A protein and the small-molecule ligand that binds it are described below.
Small molecule (SMILES): CC(=O)N[C@H]1[C@H](O[C@H]2[C@H](O)[C@@H](NC(C)=O)CO[C@@H]2CO)O[C@H](CO)[C@@H](O)[C@@H]1O

Sequence of chain 33.C:
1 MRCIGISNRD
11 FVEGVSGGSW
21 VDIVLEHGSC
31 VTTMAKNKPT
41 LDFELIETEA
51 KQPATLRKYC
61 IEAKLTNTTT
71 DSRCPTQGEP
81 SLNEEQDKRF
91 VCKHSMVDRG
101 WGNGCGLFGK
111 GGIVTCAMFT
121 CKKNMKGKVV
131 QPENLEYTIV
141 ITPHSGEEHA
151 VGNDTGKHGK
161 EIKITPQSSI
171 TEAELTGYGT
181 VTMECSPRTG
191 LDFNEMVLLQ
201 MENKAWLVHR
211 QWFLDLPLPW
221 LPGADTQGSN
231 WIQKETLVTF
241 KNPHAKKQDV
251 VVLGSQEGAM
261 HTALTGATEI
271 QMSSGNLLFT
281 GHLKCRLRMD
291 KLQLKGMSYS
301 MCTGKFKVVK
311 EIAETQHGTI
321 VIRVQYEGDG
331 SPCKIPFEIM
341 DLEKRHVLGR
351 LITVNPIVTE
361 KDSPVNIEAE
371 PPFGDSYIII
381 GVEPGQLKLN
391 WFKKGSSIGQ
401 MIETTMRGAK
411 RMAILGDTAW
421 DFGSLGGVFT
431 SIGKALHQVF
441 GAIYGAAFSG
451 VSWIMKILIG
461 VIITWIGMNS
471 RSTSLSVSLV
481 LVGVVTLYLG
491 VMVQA

Binding-site contacts:
Ligand atom C4 contacts residue HIS149 of chain 33.E at 4.4 Å.
Ligand atom O7 contacts residue ASN153 of chain 33.E at 3.3 Å (h-bond).
Ligand atom O3 contacts residue HIS149 of chain 33.E at 4.2 Å.
Ligand atom O6 contacts residue HIS149 of chain 33.E at 3.0 Å (h-bond).
Ligand atom C4 contacts residue ASN153 of chain 33.E at 4.2 Å.
Ligand atom C5 contacts residue HIS149 of chain 33.E at 4.4 Å.
Ligand atom O5 contacts residue THR155 of chain 33.E at 4.3 Å.
Ligand atom C3 contacts residue ASN153 of chain 33.E at 3.8 Å.
Ligand atom C1 contacts residue HIS158 of chain 33.E at 3.9 Å.
Ligand atom O7 contacts residue HIS149 of chain 33.E at 3.6 Å.
Ligand atom C7 contacts residue ASN153 of chain 33.E at 3.3 Å.
Ligand atom O6 contacts residue HIS158 of chain 33.E at 2.8 Å (h-bond).
Ligand atom C1 contacts residue HIS149 of chain 33.E at 3.6 Å.
Ligand atom C1 contacts residue THR155 of chain 33.E at 4.0 Å.
Ligand atom C1 contacts residue ASN153 of chain 33.E at 1.4 Å.
Ligand atom C7 contacts residue HIS149 of chain 33.E at 4.5 Å.
Ligand atom C8 contacts residue ASN153 of chain 33.E at 4.0 Å.
Ligand atom O5 contacts residue HIS158 of chain 33.E at 3.1 Å (h-bond).
Ligand atom C6 contacts residue HIS149 of chain 33.E at 4.2 Å.
Ligand atom C5 contacts residue ASN153 of chain 33.E at 3.6 Å.
Ligand atom O5 contacts residue HIS149 of chain 33.E at 3.5 Å (h-bond).
Ligand atom C3 contacts residue HIS149 of chain 33.E at 4.5 Å.
Ligand atom O6 contacts residue GLY156 of chain 33.E at 4.5 Å.
Ligand atom C5 contacts residue HIS158 of chain 33.E at 4.2 Å.
Ligand atom C2 contacts residue HIS149 of chain 33.E at 3.7 Å.
Ligand atom C6 contacts residue HIS158 of chain 33.E at 4.0 Å.
Ligand atom O6 contacts residue ASN153 of chain 33.E at 4.5 Å.
Ligand atom C2 contacts residue ASN153 of chain 33.E at 2.4 Å.
Ligand atom O5 contacts residue ASN153 of chain 33.E at 2.3 Å (h-bond).
Ligand atom N2 contacts residue ASN153 of chain 33.E at 2.9 Å (h-bond).
Ligand atom C8 contacts residue GLY102 of chain 33.C at 3.3 Å.

Sequence of chain 33.E:
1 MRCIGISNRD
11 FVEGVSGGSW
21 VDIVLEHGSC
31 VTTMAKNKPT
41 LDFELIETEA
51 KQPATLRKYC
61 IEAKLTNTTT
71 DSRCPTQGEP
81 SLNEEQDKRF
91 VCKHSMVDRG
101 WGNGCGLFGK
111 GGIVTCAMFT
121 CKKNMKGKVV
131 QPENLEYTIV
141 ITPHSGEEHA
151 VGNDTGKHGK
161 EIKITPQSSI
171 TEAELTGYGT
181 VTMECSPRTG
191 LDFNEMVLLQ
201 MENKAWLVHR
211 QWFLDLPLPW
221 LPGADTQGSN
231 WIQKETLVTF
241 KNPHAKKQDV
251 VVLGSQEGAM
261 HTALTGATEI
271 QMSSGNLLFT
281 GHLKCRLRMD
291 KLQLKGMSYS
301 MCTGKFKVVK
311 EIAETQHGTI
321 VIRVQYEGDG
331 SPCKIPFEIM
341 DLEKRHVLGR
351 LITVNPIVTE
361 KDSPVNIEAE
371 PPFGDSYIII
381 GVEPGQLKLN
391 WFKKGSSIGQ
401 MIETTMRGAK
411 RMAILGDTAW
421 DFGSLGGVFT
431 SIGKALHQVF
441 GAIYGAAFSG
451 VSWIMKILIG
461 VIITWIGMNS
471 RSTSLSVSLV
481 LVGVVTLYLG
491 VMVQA